Binding-site contacts:
Ligand atom C3 contacts residue ASP211 of chain 1.A at 3.9 Å.
Ligand atom C2 contacts residue TRP89 of chain 1.A at 4.0 Å (hydrophobic).
Ligand atom C6 contacts residue THR92 of chain 1.A at 4.0 Å.
Ligand atom C6 contacts residue THR281 of chain 1.A at 3.8 Å.
Ligand atom O1 contacts residue TRP89 of chain 1.A at 3.6 Å.
Ligand atom C6 contacts residue PRO282 of chain 1.A at 3.8 Å (hydrophobic).
Ligand atom C2 contacts residue PRO282 of chain 1.A at 3.9 Å (hydrophobic).
Ligand atom C5 contacts residue TYR280 of chain 1.A at 4.0 Å (hydrophobic).
Ligand atom C2 contacts residue ASP211 of chain 1.A at 4.2 Å.
Ligand atom O1 contacts residue PRO282 of chain 1.A at 3.1 Å.
Ligand atom O1 contacts residue ASP86 of chain 1.A at 4.0 Å.
Ligand atom C3 contacts residue THR281 of chain 1.A at 4.1 Å.
Ligand atom C1 contacts residue THR281 of chain 1.A at 4.3 Å.
Ligand atom C1 contacts residue PRO282 of chain 1.A at 3.3 Å (hydrophobic).
Ligand atom C5 contacts residue THR92 of chain 1.A at 3.6 Å.
Ligand atom BR4 contacts residue THR281 of chain 1.A at 3.4 Å.
Ligand atom C6 contacts residue TYR280 of chain 1.A at 3.4 Å (hydrophobic).
Ligand atom C4 contacts residue THR92 of chain 1.A at 4.5 Å.
Ligand atom C5 contacts residue THR281 of chain 1.A at 3.5 Å.
Ligand atom C3 contacts residue TRP89 of chain 1.A at 3.7 Å (hydrophobic).
Ligand atom O1 contacts residue TYR280 of chain 1.A at 4.5 Å.
Ligand atom C4 contacts residue THR281 of chain 1.A at 3.3 Å.
Ligand atom BR4 contacts residue TRP89 of chain 1.A at 4.0 Å.
Ligand atom C1 contacts residue TYR280 of chain 1.A at 4.2 Å (hydrophobic).
Ligand atom C4 contacts residue ASP211 of chain 1.A at 4.4 Å.
Ligand atom C1 contacts residue TRP89 of chain 1.A at 3.8 Å (hydrophobic).
Ligand atom C6 contacts residue GLY88 of chain 1.A at 3.9 Å.
Ligand atom C1 contacts residue ALA215 of chain 1.A at 4.3 Å (hydrophobic).
Ligand atom BR4 contacts residue ASP211 of chain 1.A at 3.7 Å.
Ligand atom C6 contacts residue TRP89 of chain 1.A at 3.6 Å (hydrophobic).
Ligand atom O1 contacts residue ALA215 of chain 1.A at 4.3 Å.
Ligand atom BR4 contacts residue ILE276 of chain 1.A at 3.8 Å.
Ligand atom C4 contacts residue TRP89 of chain 1.A at 3.6 Å (hydrophobic).
Ligand atom C2 contacts residue ALA215 of chain 1.A at 3.6 Å (hydrophobic).
Ligand atom C3 contacts residue ALA215 of chain 1.A at 4.4 Å (hydrophobic).
Ligand atom C5 contacts residue TRP89 of chain 1.A at 3.6 Å (hydrophobic).

Sequence of chain 1.A:
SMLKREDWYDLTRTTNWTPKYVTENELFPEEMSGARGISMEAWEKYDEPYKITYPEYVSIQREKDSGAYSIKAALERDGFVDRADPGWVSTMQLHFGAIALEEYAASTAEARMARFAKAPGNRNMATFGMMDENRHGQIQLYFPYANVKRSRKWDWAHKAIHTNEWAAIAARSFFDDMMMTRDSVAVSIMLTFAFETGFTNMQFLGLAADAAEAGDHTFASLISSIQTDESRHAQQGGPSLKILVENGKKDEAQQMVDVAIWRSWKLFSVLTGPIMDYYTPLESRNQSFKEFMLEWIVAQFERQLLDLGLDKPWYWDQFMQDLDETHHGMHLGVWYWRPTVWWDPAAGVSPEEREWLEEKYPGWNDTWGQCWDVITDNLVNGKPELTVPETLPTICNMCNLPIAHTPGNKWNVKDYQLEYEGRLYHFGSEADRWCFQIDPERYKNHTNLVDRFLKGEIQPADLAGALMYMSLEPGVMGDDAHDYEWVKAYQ

The small molecule below binds the protein below.
Small molecule (SMILES): Oc1ccc(Br)cc1